Sequence of chain 75.B:
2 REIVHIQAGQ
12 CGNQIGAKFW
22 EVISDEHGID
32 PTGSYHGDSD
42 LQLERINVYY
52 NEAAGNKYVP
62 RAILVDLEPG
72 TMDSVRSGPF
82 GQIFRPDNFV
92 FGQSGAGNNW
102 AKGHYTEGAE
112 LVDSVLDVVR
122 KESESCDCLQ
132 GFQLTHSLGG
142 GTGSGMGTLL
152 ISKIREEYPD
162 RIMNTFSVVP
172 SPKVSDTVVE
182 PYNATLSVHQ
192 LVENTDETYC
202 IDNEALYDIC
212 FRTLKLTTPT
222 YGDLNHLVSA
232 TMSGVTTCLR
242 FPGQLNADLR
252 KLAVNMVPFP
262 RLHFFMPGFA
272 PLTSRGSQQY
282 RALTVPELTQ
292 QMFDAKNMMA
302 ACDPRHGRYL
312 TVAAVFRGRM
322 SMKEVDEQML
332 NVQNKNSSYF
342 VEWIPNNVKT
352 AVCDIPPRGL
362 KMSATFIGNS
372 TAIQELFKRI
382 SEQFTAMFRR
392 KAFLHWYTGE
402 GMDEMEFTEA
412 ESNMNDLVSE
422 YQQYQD

Binding-site contacts:
Ligand atom PG contacts residue GLY142 of chain 75.B at 3.9 Å.
Ligand atom O4' contacts residue SER138 of chain 75.B at 3.3 Å (h-bond).
Ligand atom O6 contacts residue GLN15 of chain 75.B at 2.5 Å (h-bond).
Ligand atom O1B contacts residue MG1 of chain 75.F at 2.4 Å.
Ligand atom O2A contacts residue CYS12 of chain 75.B at 3.3 Å (h-bond).
Ligand atom N1 contacts residue TYR222 of chain 75.B at 3.2 Å.
Ligand atom PB contacts residue THR143 of chain 75.B at 3.3 Å.
Ligand atom O3B contacts residue GLY142 of chain 75.B at 3.5 Å (h-bond).
Ligand atom O1A contacts residue GLN11 of chain 75.B at 3.1 Å.
Ligand atom C6 contacts residue TYR222 of chain 75.B at 3.7 Å (hydrophobic).
Ligand atom N1 contacts residue ASN226 of chain 75.B at 2.7 Å (h-bond).
Ligand atom C6 contacts residue ASN226 of chain 75.B at 3.3 Å.
Ligand atom O1G contacts residue THR143 of chain 75.B at 3.4 Å.
Ligand atom PB contacts residue GLY10 of chain 75.B at 3.9 Å.
Ligand atom N2 contacts residue ASN226 of chain 75.B at 2.9 Å (h-bond).
Ligand atom C2 contacts residue TYR222 of chain 75.B at 3.5 Å (hydrophobic).
Ligand atom O3B contacts residue THR143 of chain 75.B at 3.1 Å (h-bond).
Ligand atom O2B contacts residue GLY144 of chain 75.B at 2.7 Å (h-bond).
Ligand atom O6 contacts residue ASN226 of chain 75.B at 3.1 Å (h-bond).
Ligand atom C4' contacts residue SER138 of chain 75.B at 3.2 Å.
Ligand atom C2 contacts residue ASN204 of chain 75.B at 3.4 Å.
Ligand atom O1B contacts residue GLN11 of chain 75.B at 3.2 Å (h-bond).
Ligand atom O2G contacts residue ASN99 of chain 75.B at 2.9 Å (h-bond).
Ligand atom PB contacts residue MG1 of chain 75.F at 3.7 Å.
Ligand atom C6 contacts residue GLN15 of chain 75.B at 3.6 Å.
Ligand atom O1B contacts residue GLY10 of chain 75.B at 3.7 Å.
Ligand atom O3B contacts residue MG1 of chain 75.F at 3.8 Å.
Ligand atom N3 contacts residue VAL169 of chain 75.B at 3.8 Å.
Ligand atom O3G contacts residue MG1 of chain 75.F at 2.5 Å.
Ligand atom O1G contacts residue ALA97 of chain 75.B at 3.0 Å (h-bond).
Ligand atom N2 contacts residue ASN204 of chain 75.B at 2.6 Å (h-bond).
Ligand atom O2A contacts residue GLN11 of chain 75.B at 3.5 Å (h-bond).
Ligand atom O3' contacts residue GLU181 of chain 75.B at 3.3 Å (salt-bridge).
Ligand atom O2G contacts residue GLY142 of chain 75.B at 3.0 Å (h-bond).
Ligand atom C2 contacts residue ASN226 of chain 75.B at 3.6 Å.
Ligand atom O2B contacts residue THR143 of chain 75.B at 2.7 Å (h-bond).
Ligand atom PG contacts residue MG1 of chain 75.F at 3.5 Å.
Ligand atom O6 contacts residue TYR222 of chain 75.B at 3.8 Å.
Ligand atom N3 contacts residue ASN204 of chain 75.B at 3.0 Å (h-bond).
Ligand atom O2B contacts residue GLY10 of chain 75.B at 3.2 Å.

The protein below binds the small molecule below.
Small molecule (SMILES): Nc1nc2c(ncn2[C@@H]2O[C@H](CO[P](=O)(O)C[P](=O)(O)OP(=O)(O)O)[C@@H](O)[C@H]2O)c(=O)[nH]1